Sequence of chain 1.A:
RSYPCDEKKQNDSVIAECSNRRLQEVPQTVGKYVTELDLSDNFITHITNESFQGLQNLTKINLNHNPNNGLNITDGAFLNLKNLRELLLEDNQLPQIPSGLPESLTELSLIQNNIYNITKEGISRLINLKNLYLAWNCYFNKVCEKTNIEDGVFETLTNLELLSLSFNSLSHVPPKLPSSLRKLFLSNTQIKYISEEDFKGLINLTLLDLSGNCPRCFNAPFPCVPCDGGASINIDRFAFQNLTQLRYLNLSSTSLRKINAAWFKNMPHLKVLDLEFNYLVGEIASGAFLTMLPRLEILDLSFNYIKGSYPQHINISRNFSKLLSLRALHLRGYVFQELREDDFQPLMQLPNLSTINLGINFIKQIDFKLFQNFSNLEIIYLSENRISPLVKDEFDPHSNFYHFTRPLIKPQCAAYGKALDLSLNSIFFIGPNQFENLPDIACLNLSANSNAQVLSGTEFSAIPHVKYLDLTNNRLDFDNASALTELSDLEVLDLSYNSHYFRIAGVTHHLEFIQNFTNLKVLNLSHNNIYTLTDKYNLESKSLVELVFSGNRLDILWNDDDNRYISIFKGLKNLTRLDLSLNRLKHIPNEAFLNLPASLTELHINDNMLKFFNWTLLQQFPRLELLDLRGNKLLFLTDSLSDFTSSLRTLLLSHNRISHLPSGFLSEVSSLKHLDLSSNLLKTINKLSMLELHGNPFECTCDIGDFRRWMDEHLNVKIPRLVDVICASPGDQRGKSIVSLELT

Binding-site contacts:
Ligand atom C5 contacts residue VAL356 of chain 1.B at 3.9 Å (hydrophobic).
Ligand atom C7 contacts residue GLN497 of chain 1.A at 3.9 Å.
Ligand atom C8 contacts residue VAL498 of chain 1.A at 3.3 Å (hydrophobic).
Ligand atom C13 contacts residue ALA496 of chain 1.A at 3.4 Å (hydrophobic).
Ligand atom C4 contacts residue GLY329 of chain 1.B at 3.9 Å.
Ligand atom C15 contacts residue TYR326 of chain 1.B at 3.3 Å (hydrophobic).
Ligand atom C5 contacts residue ILE327 of chain 1.B at 3.5 Å (hydrophobic).
Ligand atom C3 contacts residue LYS328 of chain 1.B at 3.9 Å.
Ligand atom O contacts residue ALA496 of chain 1.A at 2.8 Å (h-bond).
Ligand atom O1 contacts residue TYR326 of chain 1.B at 3.7 Å.
Ligand atom C4 contacts residue SER330 of chain 1.B at 3.2 Å.
Ligand atom C15 contacts residue PHE239 of chain 1.B at 3.4 Å (hydrophobic).
Ligand atom I contacts residue GLY329 of chain 1.B at 3.9 Å.
Ligand atom C13 contacts residue GLN497 of chain 1.A at 3.3 Å.
Ligand atom C7 contacts residue VAL498 of chain 1.A at 3.7 Å (hydrophobic).
Ligand atom C11 contacts residue PHE472 of chain 1.A at 3.8 Å (hydrophobic).
Ligand atom C14 contacts residue ASP521 of chain 1.A at 3.9 Å.
Ligand atom C2 contacts residue VAL356 of chain 1.B at 3.9 Å (hydrophobic).
Ligand atom C4 contacts residue ILE327 of chain 1.B at 4.1 Å (hydrophobic).
Ligand atom I contacts residue PHE473 of chain 1.A at 4.1 Å.
Ligand atom C9 contacts residue TYR326 of chain 1.B at 4.0 Å (hydrophobic).
Ligand atom C2 contacts residue PHE473 of chain 1.A at 3.9 Å (hydrophobic).
Ligand atom C12 contacts residue PHE239 of chain 1.B at 3.9 Å (hydrophobic).
Ligand atom C3 contacts residue GLY329 of chain 1.B at 3.5 Å.
Ligand atom C5 contacts residue SER330 of chain 1.B at 3.9 Å.
Ligand atom C8 contacts residue GLN497 of chain 1.A at 3.4 Å.
Ligand atom O1 contacts residue VAL498 of chain 1.A at 3.9 Å.
Ligand atom C1 contacts residue GLY329 of chain 1.B at 3.6 Å.
Ligand atom C5 contacts residue TYR326 of chain 1.B at 3.5 Å (hydrophobic).
Ligand atom C13 contacts residue VAL498 of chain 1.A at 3.3 Å (hydrophobic).
Ligand atom C contacts residue PHE473 of chain 1.A at 3.6 Å (hydrophobic).
Ligand atom C2 contacts residue GLY329 of chain 1.B at 4.0 Å.
Ligand atom C contacts residue GLY329 of chain 1.B at 3.9 Å.
Ligand atom C11 contacts residue PHE383 of chain 1.B at 4.0 Å (hydrophobic).
Ligand atom C4 contacts residue VAL356 of chain 1.B at 3.2 Å (hydrophobic).
Ligand atom C14 contacts residue TYR545 of chain 1.A at 3.9 Å (hydrophobic).
Ligand atom C3 contacts residue TYR326 of chain 1.B at 3.4 Å (hydrophobic).
Ligand atom N1 contacts residue VAL498 of chain 1.A at 2.7 Å.
Ligand atom C5 contacts residue GLY329 of chain 1.B at 3.6 Å.
Ligand atom N1 contacts residue GLN497 of chain 1.A at 3.3 Å.

This protein binds this small molecule.
Small molecule (SMILES): CCOCc1nc(I)c(-c2ccccc2)n1CC(C)(C)O

Sequence of chain 1.B:
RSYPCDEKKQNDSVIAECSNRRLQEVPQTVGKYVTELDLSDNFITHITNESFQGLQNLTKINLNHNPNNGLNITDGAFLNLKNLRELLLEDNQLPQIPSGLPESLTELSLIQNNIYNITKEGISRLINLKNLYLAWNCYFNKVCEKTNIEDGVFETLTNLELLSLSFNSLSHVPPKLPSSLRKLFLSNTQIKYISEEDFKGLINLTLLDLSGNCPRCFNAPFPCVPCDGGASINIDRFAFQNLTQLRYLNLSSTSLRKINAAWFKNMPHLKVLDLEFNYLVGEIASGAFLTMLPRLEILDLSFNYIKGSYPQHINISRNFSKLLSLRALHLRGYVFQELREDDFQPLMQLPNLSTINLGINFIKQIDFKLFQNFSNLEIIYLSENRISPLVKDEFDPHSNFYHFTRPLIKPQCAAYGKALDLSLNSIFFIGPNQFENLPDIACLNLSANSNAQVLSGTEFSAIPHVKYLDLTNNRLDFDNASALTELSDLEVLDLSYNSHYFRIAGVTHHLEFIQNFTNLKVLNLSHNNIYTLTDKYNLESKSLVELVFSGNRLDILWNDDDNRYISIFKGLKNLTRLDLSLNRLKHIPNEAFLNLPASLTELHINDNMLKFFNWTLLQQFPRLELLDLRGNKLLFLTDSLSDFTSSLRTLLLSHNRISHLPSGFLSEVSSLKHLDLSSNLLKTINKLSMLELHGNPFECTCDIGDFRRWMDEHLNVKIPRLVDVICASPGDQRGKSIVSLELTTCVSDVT